Sequence of chain 1.A:
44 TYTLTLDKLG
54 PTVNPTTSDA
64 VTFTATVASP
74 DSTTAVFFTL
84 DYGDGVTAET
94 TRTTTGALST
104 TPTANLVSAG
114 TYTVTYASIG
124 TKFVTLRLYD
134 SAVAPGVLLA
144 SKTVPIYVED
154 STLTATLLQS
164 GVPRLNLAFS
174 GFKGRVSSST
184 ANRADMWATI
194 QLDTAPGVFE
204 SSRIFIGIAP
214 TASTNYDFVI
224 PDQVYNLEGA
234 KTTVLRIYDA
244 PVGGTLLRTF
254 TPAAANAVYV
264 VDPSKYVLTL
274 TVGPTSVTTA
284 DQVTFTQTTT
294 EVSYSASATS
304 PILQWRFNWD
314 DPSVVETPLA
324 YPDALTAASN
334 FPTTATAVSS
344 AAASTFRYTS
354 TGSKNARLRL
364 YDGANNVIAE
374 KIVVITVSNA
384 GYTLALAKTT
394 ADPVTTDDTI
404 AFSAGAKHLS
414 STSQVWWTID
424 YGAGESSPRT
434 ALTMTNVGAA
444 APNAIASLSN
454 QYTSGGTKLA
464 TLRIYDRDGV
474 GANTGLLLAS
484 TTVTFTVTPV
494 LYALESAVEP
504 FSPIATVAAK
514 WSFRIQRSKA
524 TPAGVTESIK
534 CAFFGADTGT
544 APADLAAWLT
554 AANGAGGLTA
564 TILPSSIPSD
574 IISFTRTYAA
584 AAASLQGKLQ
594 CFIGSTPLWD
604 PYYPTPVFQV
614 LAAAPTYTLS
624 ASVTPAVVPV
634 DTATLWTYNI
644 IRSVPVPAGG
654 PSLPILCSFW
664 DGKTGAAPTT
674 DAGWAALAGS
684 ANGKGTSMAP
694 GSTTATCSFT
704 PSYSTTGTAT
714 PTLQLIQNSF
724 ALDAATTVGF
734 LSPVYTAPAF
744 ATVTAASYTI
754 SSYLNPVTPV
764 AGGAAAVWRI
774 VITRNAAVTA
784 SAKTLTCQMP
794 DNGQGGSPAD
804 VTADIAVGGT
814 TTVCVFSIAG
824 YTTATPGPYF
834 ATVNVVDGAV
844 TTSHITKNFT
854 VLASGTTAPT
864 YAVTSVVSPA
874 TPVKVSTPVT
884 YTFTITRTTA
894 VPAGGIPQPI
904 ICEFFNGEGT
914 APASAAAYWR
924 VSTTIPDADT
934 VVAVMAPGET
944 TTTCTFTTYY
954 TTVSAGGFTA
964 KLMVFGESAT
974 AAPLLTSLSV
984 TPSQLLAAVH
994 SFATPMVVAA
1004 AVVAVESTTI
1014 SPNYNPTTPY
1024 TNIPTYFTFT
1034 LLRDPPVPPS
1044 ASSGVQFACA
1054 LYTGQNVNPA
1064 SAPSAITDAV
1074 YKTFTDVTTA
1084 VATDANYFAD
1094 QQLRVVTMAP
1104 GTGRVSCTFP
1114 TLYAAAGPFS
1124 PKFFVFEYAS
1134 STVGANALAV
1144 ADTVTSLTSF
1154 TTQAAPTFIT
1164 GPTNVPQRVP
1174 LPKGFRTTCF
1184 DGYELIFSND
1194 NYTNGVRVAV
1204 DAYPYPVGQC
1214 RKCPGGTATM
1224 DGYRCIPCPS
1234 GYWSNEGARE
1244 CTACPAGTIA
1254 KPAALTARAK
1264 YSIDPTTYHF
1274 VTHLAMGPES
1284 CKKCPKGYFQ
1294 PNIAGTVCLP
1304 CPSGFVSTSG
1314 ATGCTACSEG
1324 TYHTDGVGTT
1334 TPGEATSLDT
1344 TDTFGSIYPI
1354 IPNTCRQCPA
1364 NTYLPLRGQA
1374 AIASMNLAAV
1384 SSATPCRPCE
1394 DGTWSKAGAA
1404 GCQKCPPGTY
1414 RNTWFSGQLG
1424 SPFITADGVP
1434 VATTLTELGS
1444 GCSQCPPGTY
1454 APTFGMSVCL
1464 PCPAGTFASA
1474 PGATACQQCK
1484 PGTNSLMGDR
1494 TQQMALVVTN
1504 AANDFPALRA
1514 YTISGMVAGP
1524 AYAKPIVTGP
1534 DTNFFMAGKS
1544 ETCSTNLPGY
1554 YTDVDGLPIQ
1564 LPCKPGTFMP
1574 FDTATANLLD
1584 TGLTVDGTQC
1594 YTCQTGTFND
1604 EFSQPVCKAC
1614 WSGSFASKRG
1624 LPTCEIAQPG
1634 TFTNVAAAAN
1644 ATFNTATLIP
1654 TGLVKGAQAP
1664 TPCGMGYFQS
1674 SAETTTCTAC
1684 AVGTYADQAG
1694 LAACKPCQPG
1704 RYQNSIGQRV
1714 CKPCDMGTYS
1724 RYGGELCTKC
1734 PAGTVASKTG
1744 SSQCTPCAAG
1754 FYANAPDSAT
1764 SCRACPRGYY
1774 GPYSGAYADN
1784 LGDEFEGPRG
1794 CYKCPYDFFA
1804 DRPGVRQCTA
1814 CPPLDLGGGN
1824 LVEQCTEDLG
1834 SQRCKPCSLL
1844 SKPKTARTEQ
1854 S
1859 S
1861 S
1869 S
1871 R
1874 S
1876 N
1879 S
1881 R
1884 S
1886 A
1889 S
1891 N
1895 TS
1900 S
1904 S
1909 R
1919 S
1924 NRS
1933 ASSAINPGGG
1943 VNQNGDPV

Binding-site contacts:
Ligand atom O7 contacts residue ALA1205 of chain 1.A at 3.6 Å.
Ligand atom C5 contacts residue THR1196 of chain 1.A at 3.9 Å.
Ligand atom O5 contacts residue ASN1194 of chain 1.A at 2.3 Å (h-bond).
Ligand atom C5 contacts residue ASN1194 of chain 1.A at 3.6 Å.
Ligand atom C6 contacts residue THR1196 of chain 1.A at 4.5 Å.
Ligand atom C1 contacts residue THR1196 of chain 1.A at 4.0 Å.
Ligand atom O5 contacts residue VAL1201 of chain 1.A at 3.8 Å.
Ligand atom C8 contacts residue ALA1205 of chain 1.A at 4.1 Å (hydrophobic).
Ligand atom C2 contacts residue ASN1194 of chain 1.A at 2.5 Å.
Ligand atom C4 contacts residue ASN1194 of chain 1.A at 4.2 Å.
Ligand atom O6 contacts residue VAL1201 of chain 1.A at 3.8 Å.
Ligand atom C7 contacts residue ASN1194 of chain 1.A at 3.5 Å.
Ligand atom C7 contacts residue ALA1205 of chain 1.A at 4.0 Å (hydrophobic).
Ligand atom C1 contacts residue ASN1194 of chain 1.A at 1.4 Å.
Ligand atom C3 contacts residue ASN1194 of chain 1.A at 3.8 Å.
Ligand atom O5 contacts residue THR1196 of chain 1.A at 3.9 Å.
Ligand atom O7 contacts residue ASN1194 of chain 1.A at 3.5 Å (h-bond).
Ligand atom N2 contacts residue ASN1194 of chain 1.A at 3.0 Å (h-bond).
Ligand atom C1 contacts residue VAL1201 of chain 1.A at 4.5 Å (hydrophobic).
Ligand atom C8 contacts residue TYR1206 of chain 1.A at 3.7 Å (hydrophobic).

A protein and the small-molecule ligand that binds it are described below.
Small molecule (SMILES): CC(=O)N[C@@H]1[C@@H](O)[C@H](O)[C@@H](CO)O[C@H]1O